Sequence of chain 1.A:
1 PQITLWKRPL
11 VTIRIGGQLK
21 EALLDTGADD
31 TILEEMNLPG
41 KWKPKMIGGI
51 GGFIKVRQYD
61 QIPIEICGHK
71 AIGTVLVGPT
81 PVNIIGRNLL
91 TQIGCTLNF

The small molecule below binds the protein below.
Small molecule (SMILES): CC(C)CN(C[C@@H](O)[C@H](Cc1ccccc1)NC(=O)O[C@H]1CO[C@H]2OCC[C@H]21)S(=O)(=O)c1ccc(N)cc1

Binding-site contacts:
Ligand atom C30 contacts residue GLY48 of chain 1.A at 3.2 Å.
Ligand atom C13 contacts residue GLY27 of chain 1.B at 3.7 Å.
Ligand atom C7 contacts residue ASP30 of chain 1.B at 3.4 Å.
Ligand atom O22 contacts residue ILE50 of chain 1.B at 3.4 Å.
Ligand atom O26 contacts residue ALA28 of chain 1.A at 3.7 Å.
Ligand atom C16 contacts residue ASP25 of chain 1.B at 3.3 Å.
Ligand atom C2 contacts residue ASP30 of chain 1.B at 3.7 Å.
Ligand atom N20 contacts residue GLY27 of chain 1.A at 3.2 Å (h-bond).
Ligand atom C34 contacts residue VAL82 of chain 1.B at 3.6 Å (hydrophobic).
Ligand atom C33 contacts residue GLY27 of chain 1.A at 3.4 Å.
Ligand atom C17 contacts residue ASP25 of chain 1.A at 3.5 Å.
Ligand atom C6 contacts residue ALA28 of chain 1.B at 3.7 Å (hydrophobic).
Ligand atom C15 contacts residue GLY27 of chain 1.B at 3.8 Å.
Ligand atom N1 contacts residue ASP30 of chain 1.B at 3.0 Å (salt-bridge).
Ligand atom O9 contacts residue ILE84 of chain 1.B at 3.7 Å.
Ligand atom O18 contacts residue ASP25 of chain 1.B at 2.5 Å (salt-bridge).
Ligand atom C24 contacts residue ILE50 of chain 1.B at 3.7 Å (hydrophobic).
Ligand atom C31 contacts residue GLY48 of chain 1.A at 3.3 Å.
Ligand atom C32 contacts residue GLY27 of chain 1.A at 3.7 Å.
Ligand atom O10 contacts residue ILE50 of chain 1.A at 3.1 Å.
Ligand atom O26 contacts residue ASP29 of chain 1.A at 3.1 Å (salt-bridge).
Ligand atom O26 contacts residue ASP30 of chain 1.A at 3.0 Å (salt-bridge).
Ligand atom C36 contacts residue ILE50 of chain 1.A at 3.7 Å (hydrophobic).
Ligand atom C27 contacts residue ASP29 of chain 1.A at 3.5 Å.
Ligand atom C32 contacts residue ASP25 of chain 1.B at 3.4 Å.
Ligand atom O18 contacts residue GLY27 of chain 1.A at 3.4 Å.
Ligand atom C33 contacts residue VAL82 of chain 1.B at 3.8 Å (hydrophobic).
Ligand atom O9 contacts residue ILE50 of chain 1.A at 3.4 Å.
Ligand atom O10 contacts residue GLY49 of chain 1.B at 3.3 Å.
Ligand atom C17 contacts residue ASP25 of chain 1.B at 3.4 Å.
Ligand atom C35 contacts residue VAL82 of chain 1.B at 3.7 Å (hydrophobic).
Ligand atom O28 contacts residue ASP29 of chain 1.A at 2.9 Å (salt-bridge).
Ligand atom C16 contacts residue GLY27 of chain 1.B at 3.8 Å.
Ligand atom C7 contacts residue ALA28 of chain 1.B at 3.5 Å (hydrophobic).
Ligand atom C29 contacts residue GLY27 of chain 1.A at 3.6 Å.
Ligand atom C4 contacts residue GLY48 of chain 1.B at 3.7 Å.
Ligand atom O23 contacts residue ALA28 of chain 1.A at 3.5 Å.
Ligand atom O18 contacts residue ASP25 of chain 1.A at 2.5 Å (salt-bridge).
Ligand atom C12 contacts residue GLY27 of chain 1.B at 3.5 Å.
Ligand atom C25 contacts residue ASP30 of chain 1.A at 3.7 Å.

Sequence of chain 1.B:
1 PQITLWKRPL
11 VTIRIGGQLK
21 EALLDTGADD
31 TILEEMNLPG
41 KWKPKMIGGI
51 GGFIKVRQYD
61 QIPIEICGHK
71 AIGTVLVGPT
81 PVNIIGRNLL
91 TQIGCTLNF